A small-molecule ligand and the protein it binds are described below.
Small molecule (SMILES): CC(=O)N[C@@H]1[C@@H](O)[C@H](O)[C@@H](CO)O[C@H]1O

Sequence of chain 1.A:
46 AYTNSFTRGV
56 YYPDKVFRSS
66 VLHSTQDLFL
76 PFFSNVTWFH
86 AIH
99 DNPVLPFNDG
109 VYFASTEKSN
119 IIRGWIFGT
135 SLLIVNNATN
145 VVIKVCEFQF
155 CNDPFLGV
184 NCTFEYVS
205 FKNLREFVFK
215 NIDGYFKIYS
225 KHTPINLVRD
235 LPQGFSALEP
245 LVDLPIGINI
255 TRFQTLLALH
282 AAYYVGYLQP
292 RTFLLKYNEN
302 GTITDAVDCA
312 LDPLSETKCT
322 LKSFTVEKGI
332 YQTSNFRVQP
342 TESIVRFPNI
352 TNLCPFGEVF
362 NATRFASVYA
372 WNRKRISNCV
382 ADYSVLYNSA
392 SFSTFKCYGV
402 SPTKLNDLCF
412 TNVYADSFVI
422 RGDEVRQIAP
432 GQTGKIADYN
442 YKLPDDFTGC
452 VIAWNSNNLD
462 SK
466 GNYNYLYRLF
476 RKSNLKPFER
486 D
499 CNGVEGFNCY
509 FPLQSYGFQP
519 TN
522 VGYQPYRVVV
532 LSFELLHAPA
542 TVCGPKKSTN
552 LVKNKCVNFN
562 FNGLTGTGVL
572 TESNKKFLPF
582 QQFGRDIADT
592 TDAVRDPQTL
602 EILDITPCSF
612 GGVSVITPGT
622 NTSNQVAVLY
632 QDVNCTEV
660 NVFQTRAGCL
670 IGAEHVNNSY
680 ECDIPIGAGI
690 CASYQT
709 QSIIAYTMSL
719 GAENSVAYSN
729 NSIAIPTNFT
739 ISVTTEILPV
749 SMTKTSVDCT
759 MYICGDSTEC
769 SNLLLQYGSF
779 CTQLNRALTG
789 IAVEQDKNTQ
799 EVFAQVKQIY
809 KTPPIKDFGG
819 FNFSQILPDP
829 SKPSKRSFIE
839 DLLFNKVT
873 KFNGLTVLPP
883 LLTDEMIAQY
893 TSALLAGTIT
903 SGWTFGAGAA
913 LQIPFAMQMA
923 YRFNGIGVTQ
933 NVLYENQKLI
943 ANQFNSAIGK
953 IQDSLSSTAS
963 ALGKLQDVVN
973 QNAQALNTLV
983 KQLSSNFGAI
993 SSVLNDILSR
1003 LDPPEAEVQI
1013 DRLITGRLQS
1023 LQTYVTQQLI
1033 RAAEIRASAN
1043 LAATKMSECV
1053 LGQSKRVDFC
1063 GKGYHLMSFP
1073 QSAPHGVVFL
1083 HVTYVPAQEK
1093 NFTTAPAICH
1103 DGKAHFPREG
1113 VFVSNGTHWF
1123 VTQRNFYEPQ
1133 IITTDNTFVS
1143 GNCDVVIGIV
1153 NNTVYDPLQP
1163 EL

Binding-site contacts:
Ligand atom C2 contacts residue GLN599 of chain 1.A at 3.8 Å.
Ligand atom C3 contacts residue ASN350 of chain 1.A at 3.9 Å.
Ligand atom O5 contacts residue ASN350 of chain 1.A at 2.4 Å (h-bond).
Ligand atom C7 contacts residue ASN350 of chain 1.A at 3.5 Å.
Ligand atom O3 contacts residue GLN599 of chain 1.A at 4.2 Å.
Ligand atom O7 contacts residue ASN350 of chain 1.A at 3.5 Å (h-bond).
Ligand atom C1 contacts residue ASN350 of chain 1.A at 1.5 Å.
Ligand atom C2 contacts residue ASN350 of chain 1.A at 2.6 Å.
Ligand atom C7 contacts residue GLN599 of chain 1.A at 4.1 Å.
Ligand atom C3 contacts residue GLN599 of chain 1.A at 3.6 Å.
Ligand atom C7 contacts residue PRO349 of chain 1.A at 4.5 Å (hydrophobic).
Ligand atom C5 contacts residue ASN350 of chain 1.A at 3.8 Å.
Ligand atom C4 contacts residue ASN350 of chain 1.A at 4.3 Å.
Ligand atom C8 contacts residue PRO598 of chain 1.A at 3.1 Å (hydrophobic).
Ligand atom N2 contacts residue ASN350 of chain 1.A at 3.0 Å (h-bond).
Ligand atom C1 contacts residue GLN599 of chain 1.A at 4.0 Å.
Ligand atom C8 contacts residue PRO349 of chain 1.A at 3.6 Å (hydrophobic).
Ligand atom N2 contacts residue PRO598 of chain 1.A at 4.4 Å.
Ligand atom C8 contacts residue GLN599 of chain 1.A at 4.2 Å.
Ligand atom C7 contacts residue PRO598 of chain 1.A at 4.2 Å (hydrophobic).
Ligand atom N2 contacts residue GLN599 of chain 1.A at 3.1 Å (h-bond).
Ligand atom C8 contacts residue ASN350 of chain 1.A at 4.2 Å.